A small-molecule ligand and the protein it binds are described below.
Small molecule (SMILES): CC(=O)O[C@H]1C(=O)[C@@]2(C)[C@H]([C@H](OC(=O)c3ccccc3)[C@]3(O)C[C@H](OC(=O)[C@H](O)[C@@H](NC(=O)c4ccccc4)c4ccccc4)C(C)=C1C3(C)C)[C@]1(OC(C)=O)CO[C@@H]1C[C@@H]2O

Sequence of chain 4.D:
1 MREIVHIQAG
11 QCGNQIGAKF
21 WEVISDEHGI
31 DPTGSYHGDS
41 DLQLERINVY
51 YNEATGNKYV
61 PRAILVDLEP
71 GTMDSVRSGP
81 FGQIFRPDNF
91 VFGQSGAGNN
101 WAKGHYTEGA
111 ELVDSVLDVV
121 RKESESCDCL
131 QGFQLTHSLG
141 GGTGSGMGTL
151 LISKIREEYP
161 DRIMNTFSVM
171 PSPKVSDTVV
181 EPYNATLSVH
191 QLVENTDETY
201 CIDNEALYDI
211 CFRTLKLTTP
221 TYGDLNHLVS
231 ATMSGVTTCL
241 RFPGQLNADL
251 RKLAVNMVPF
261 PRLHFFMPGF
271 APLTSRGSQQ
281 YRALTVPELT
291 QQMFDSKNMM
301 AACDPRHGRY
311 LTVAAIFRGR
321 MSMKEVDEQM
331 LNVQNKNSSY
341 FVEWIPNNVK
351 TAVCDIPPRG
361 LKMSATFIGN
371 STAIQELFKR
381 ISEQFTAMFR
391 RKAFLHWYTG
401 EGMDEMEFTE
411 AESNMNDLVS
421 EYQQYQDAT

Binding-site contacts:
Ligand atom C44 contacts residue LEU361 of chain 4.D at 3.1 Å (hydrophobic).
Ligand atom C30 contacts residue HIS227 of chain 4.D at 3.2 Å.
Ligand atom O10 contacts residue GLY360 of chain 4.D at 3.8 Å.
Ligand atom C14 contacts residue LEU215 of chain 4.D at 3.3 Å (hydrophobic).
Ligand atom C39 contacts residue ALA231 of chain 4.D at 3.7 Å (hydrophobic).
Ligand atom C16 contacts residue PRO272 of chain 4.D at 3.8 Å (hydrophobic).
Ligand atom C09 contacts residue HIS227 of chain 4.D at 3.6 Å.
Ligand atom C42 contacts residue VAL23 of chain 4.D at 3.2 Å (hydrophobic).
Ligand atom C47 contacts residue ARG276 of chain 4.D at 3.5 Å.
Ligand atom O01 contacts residue ARG276 of chain 4.D at 3.7 Å.
Ligand atom C06 contacts residue HIS227 of chain 4.D at 2.2 Å.
Ligand atom C41 contacts residue GLU27 of chain 4.D at 3.3 Å.
Ligand atom O13 contacts residue PRO358 of chain 4.D at 3.2 Å.
Ligand atom C42 contacts residue GLU27 of chain 4.D at 3.4 Å.
Ligand atom C04 contacts residue HIS227 of chain 4.D at 3.5 Å.
Ligand atom C19 contacts residue THR274 of chain 4.D at 3.2 Å.
Ligand atom C08 contacts residue HIS227 of chain 4.D at 3.1 Å.
Ligand atom O05 contacts residue LEU361 of chain 4.D at 3.2 Å.
Ligand atom C07 contacts residue HIS227 of chain 4.D at 2.4 Å.
Ligand atom C40 contacts residue VAL23 of chain 4.D at 3.7 Å (hydrophobic).
Ligand atom O06 contacts residue THR274 of chain 4.D at 2.9 Å (h-bond).
Ligand atom C14 contacts residue THR274 of chain 4.D at 3.6 Å.
Ligand atom C15 contacts residue LEU273 of chain 4.D at 3.7 Å (hydrophobic).
Ligand atom O06 contacts residue PRO272 of chain 4.D at 3.7 Å.
Ligand atom O07 contacts residue THR274 of chain 4.D at 3.7 Å.
Ligand atom C28 contacts residue PRO358 of chain 4.D at 3.7 Å (hydrophobic).
Ligand atom C05 contacts residue HIS227 of chain 4.D at 2.9 Å.
Ligand atom C15 contacts residue PRO272 of chain 4.D at 3.3 Å (hydrophobic).
Ligand atom C15 contacts residue THR274 of chain 4.D at 3.8 Å.
Ligand atom C16 contacts residue THR274 of chain 4.D at 3.6 Å.
Ligand atom C41 contacts residue VAL23 of chain 4.D at 2.8 Å (hydrophobic).
Ligand atom O13 contacts residue ARG359 of chain 4.D at 3.3 Å (salt-bridge).
Ligand atom O12 contacts residue GLY360 of chain 4.D at 3.8 Å.
Ligand atom C36 contacts residue HIS227 of chain 4.D at 3.4 Å.
Ligand atom C07 contacts residue ASP224 of chain 4.D at 3.6 Å.
Ligand atom C33 contacts residue GLU22 of chain 4.D at 3.7 Å.
Ligand atom O06 contacts residue LEU273 of chain 4.D at 3.0 Å.
Ligand atom O06 contacts residue LEU215 of chain 4.D at 3.5 Å.
Ligand atom O14 contacts residue HIS227 of chain 4.D at 2.3 Å (h-bond).
Ligand atom C31 contacts residue HIS227 of chain 4.D at 3.6 Å.